Sequence of chain 1.A:
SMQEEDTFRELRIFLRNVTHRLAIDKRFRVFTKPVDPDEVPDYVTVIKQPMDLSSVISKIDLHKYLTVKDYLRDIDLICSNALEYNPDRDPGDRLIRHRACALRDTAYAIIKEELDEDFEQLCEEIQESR

Binding-site contacts:
Ligand atom C8 contacts residue GLU117 of chain 1.A at 4.2 Å.
Ligand atom C5 contacts residue LEU115 of chain 1.A at 3.9 Å (hydrophobic).
Ligand atom C4 contacts residue ILE111 of chain 1.A at 4.5 Å (hydrophobic).
Ligand atom C1 contacts residue ILE111 of chain 1.A at 4.1 Å (hydrophobic).
Ligand atom C1 contacts residue LYS112 of chain 1.A at 3.9 Å.
Ligand atom C1 contacts residue TYR108 of chain 1.A at 3.7 Å (hydrophobic).
Ligand atom C9 contacts residue LYS112 of chain 1.A at 4.4 Å.
Ligand atom C3 contacts residue ILE111 of chain 1.A at 4.1 Å (hydrophobic).
Ligand atom O3 contacts residue GLU117 of chain 1.A at 2.9 Å (salt-bridge).
Ligand atom C8 contacts residue LYS112 of chain 1.A at 4.4 Å.
Ligand atom O2 contacts residue LEU115 of chain 1.A at 3.8 Å.
Ligand atom C3 contacts residue LEU72 of chain 1.A at 4.2 Å (hydrophobic).
Ligand atom BR1 contacts residue VAL68 of chain 1.A at 4.0 Å.
Ligand atom C5 contacts residue GLU120 of chain 1.A at 4.3 Å.
Ligand atom O2 contacts residue LYS112 of chain 1.A at 4.2 Å.
Ligand atom O2 contacts residue ILE111 of chain 1.A at 4.2 Å.
Ligand atom C9 contacts residue GLU117 of chain 1.A at 3.6 Å.
Ligand atom BR1 contacts residue LEU72 of chain 1.A at 4.1 Å.
Ligand atom BR1 contacts residue LEU115 of chain 1.A at 4.2 Å.
Ligand atom BR1 contacts residue LYS69 of chain 1.A at 3.9 Å.
Ligand atom O1 contacts residue LYS112 of chain 1.A at 4.3 Å.
Ligand atom C4 contacts residue LEU115 of chain 1.A at 4.1 Å (hydrophobic).
Ligand atom BR1 contacts residue GLU120 of chain 1.A at 4.1 Å.
Ligand atom O3 contacts residue LYS112 of chain 1.A at 4.5 Å.
Ligand atom O2 contacts residue GLU117 of chain 1.A at 4.0 Å.

A small-molecule ligand and the protein it binds are described below.
Small molecule (SMILES): COc1cc(Br)ccc1CC(=O)O